Binding-site contacts:
Ligand atom N14 contacts residue VAL218 of chain 1.A at 3.3 Å.
Ligand atom C12 contacts residue VAL218 of chain 1.A at 3.7 Å (hydrophobic).
Ligand atom N17 contacts residue LEU153 of chain 1.A at 3.6 Å.
Ligand atom C12 contacts residue THR220 of chain 1.A at 3.8 Å.
Ligand atom O13 contacts residue THR220 of chain 1.A at 3.6 Å.
Ligand atom C03 contacts residue PHE205 of chain 1.A at 3.6 Å (hydrophobic).
Ligand atom O16 contacts residue THR220 of chain 1.A at 3.8 Å.
Ligand atom N14 contacts residue LEU153 of chain 1.A at 3.7 Å.
Ligand atom N17 contacts residue TYR122 of chain 1.A at 3.2 Å (h-bond).
Ligand atom C01 contacts residue TYR239 of chain 1.A at 3.6 Å (hydrophobic).
Ligand atom N09 contacts residue ASN157 of chain 1.A at 3.1 Å (h-bond).
Ligand atom N14 contacts residue THR220 of chain 1.A at 3.0 Å (h-bond).
Ligand atom N14 contacts residue SER222 of chain 1.A at 3.6 Å.
Ligand atom C07 contacts residue ASN157 of chain 1.A at 3.3 Å.
Ligand atom C12 contacts residue SER222 of chain 1.A at 3.2 Å.
Ligand atom C07 contacts residue TYR385 of chain 1.A at 3.9 Å (hydrophobic).
Ligand atom O13 contacts residue PHE388 of chain 1.A at 3.9 Å.
Ligand atom O13 contacts residue SER222 of chain 1.A at 2.5 Å (h-bond).
Ligand atom N09 contacts residue THR412 of chain 1.A at 3.3 Å (h-bond).
Ligand atom C01 contacts residue ILE161 of chain 1.A at 3.7 Å (hydrophobic).
Ligand atom C02 contacts residue TYR239 of chain 1.A at 3.7 Å (hydrophobic).
Ligand atom N17 contacts residue THR412 of chain 1.A at 3.7 Å.
Ligand atom C07 contacts residue THR412 of chain 1.A at 3.7 Å.
Ligand atom C12 contacts residue LEU153 of chain 1.A at 3.7 Å (hydrophobic).
Ligand atom C05 contacts residue ASN157 of chain 1.A at 3.7 Å.
Ligand atom O16 contacts residue TRP413 of chain 1.A at 3.2 Å (h-bond).
Ligand atom O13 contacts residue VAL218 of chain 1.A at 3.3 Å.
Ligand atom O13 contacts residue ARG225 of chain 1.A at 3.3 Å (salt-bridge).
Ligand atom C01 contacts residue LEU389 of chain 1.A at 3.7 Å (hydrophobic).
Ligand atom N09 contacts residue TYR122 of chain 1.A at 3.8 Å.
Ligand atom C15 contacts residue LEU153 of chain 1.A at 3.6 Å (hydrophobic).
Ligand atom C04 contacts residue PHE154 of chain 1.A at 3.6 Å (hydrophobic).
Ligand atom C11 contacts residue LEU153 of chain 1.A at 3.7 Å (hydrophobic).
Ligand atom C10 contacts residue LEU153 of chain 1.A at 3.7 Å (hydrophobic).
Ligand atom C10 contacts residue THR412 of chain 1.A at 3.8 Å.
Ligand atom C05 contacts residue PHE154 of chain 1.A at 3.8 Å (hydrophobic).
Ligand atom C15 contacts residue THR220 of chain 1.A at 3.9 Å.
Ligand atom C11 contacts residue PHE388 of chain 1.A at 3.7 Å (hydrophobic).
Ligand atom C06 contacts residue PHE388 of chain 1.A at 3.9 Å (hydrophobic).
Ligand atom C08 contacts residue ASN157 of chain 1.A at 3.4 Å.

This small molecule binds to this protein.
Small molecule (SMILES): CCCCCCCCNC1=NC(=O)NC(=O)C1

Sequence of chain 1.A:
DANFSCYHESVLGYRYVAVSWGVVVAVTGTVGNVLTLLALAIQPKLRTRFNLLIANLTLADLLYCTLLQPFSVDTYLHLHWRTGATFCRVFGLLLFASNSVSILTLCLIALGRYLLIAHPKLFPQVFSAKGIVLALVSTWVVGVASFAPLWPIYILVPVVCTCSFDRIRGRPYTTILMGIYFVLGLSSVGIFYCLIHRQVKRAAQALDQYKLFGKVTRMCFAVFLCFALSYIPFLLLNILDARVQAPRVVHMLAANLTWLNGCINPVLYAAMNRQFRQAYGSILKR